Sequence of chain 1.A:
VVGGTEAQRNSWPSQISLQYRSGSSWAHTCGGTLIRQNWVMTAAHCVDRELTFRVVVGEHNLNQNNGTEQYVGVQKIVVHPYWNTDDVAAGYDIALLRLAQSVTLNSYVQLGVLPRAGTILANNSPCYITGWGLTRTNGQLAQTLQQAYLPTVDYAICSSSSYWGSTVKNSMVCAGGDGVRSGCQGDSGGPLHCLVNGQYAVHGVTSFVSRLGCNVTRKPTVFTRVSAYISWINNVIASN

This protein binds this small molecule.
Small molecule (SMILES): C[C@@H](NC=O)NC(=O)[C@H](C)NC(=O)OC(C)(C)C

Binding-site contacts:
Ligand atom C2 contacts residue SO41 of chain 1.D at 3.4 Å.
Ligand atom CB1 contacts residue SER188 of chain 1.A at 4.1 Å.
Ligand atom C1 contacts residue THR29 of chain 1.A at 4.1 Å.
Ligand atom CB2 contacts residue THR29 of chain 1.A at 3.8 Å.
Ligand atom C2 contacts residue GLN185 of chain 1.A at 4.0 Å.
Ligand atom O1 contacts residue GLN185 of chain 1.A at 3.6 Å.
Ligand atom C1 contacts residue SO41 of chain 1.D at 1.1 Å.
Ligand atom O1 contacts residue SER188 of chain 1.A at 2.2 Å (h-bond).
Ligand atom N3 contacts residue GLN185 of chain 1.A at 3.7 Å.
Ligand atom CB1 contacts residue SO41 of chain 1.D at 2.0 Å.
Ligand atom O2 contacts residue GLN185 of chain 1.A at 3.6 Å.
Ligand atom N1 contacts residue GLY186 of chain 1.A at 3.3 Å (h-bond).
Ligand atom C42 contacts residue LEU134 of chain 1.A at 3.4 Å (hydrophobic).
Ligand atom CB2 contacts residue LEU141 of chain 1.A at 3.5 Å (hydrophobic).
Ligand atom O1 contacts residue GLY186 of chain 1.A at 2.4 Å (h-bond).
Ligand atom O1 contacts residue SO41 of chain 1.D at 2.2 Å (h-bond).
Ligand atom O1 contacts residue CYS30 of chain 1.A at 3.7 Å.
Ligand atom C1 contacts residue ASP187 of chain 1.A at 4.1 Å.
Ligand atom O1 contacts residue THR29 of chain 1.A at 3.2 Å (h-bond).
Ligand atom CA1 contacts residue THR29 of chain 1.A at 3.7 Å.
Ligand atom N3 contacts residue GLY186 of chain 1.A at 3.1 Å (h-bond).
Ligand atom CB1 contacts residue CYS30 of chain 1.A at 3.7 Å (hydrophobic).
Ligand atom CA1 contacts residue SO41 of chain 1.D at 1.7 Å.
Ligand atom N3 contacts residue SER188 of chain 1.A at 2.6 Å (h-bond).
Ligand atom O2 contacts residue SO41 of chain 1.D at 3.0 Å (h-bond).
Ligand atom N1 contacts residue GLN185 of chain 1.A at 4.1 Å.
Ligand atom N3 contacts residue SO41 of chain 1.D at 1.1 Å (h-bond).
Ligand atom C42 contacts residue GLY139 of chain 1.A at 3.6 Å.
Ligand atom CB2 contacts residue HIS28 of chain 1.A at 3.7 Å.
Ligand atom N1 contacts residue SO41 of chain 1.D at 3.0 Å (h-bond).
Ligand atom C1 contacts residue GLY186 of chain 1.A at 2.9 Å.
Ligand atom N1 contacts residue THR29 of chain 1.A at 3.1 Å (h-bond).
Ligand atom C1 contacts residue SER188 of chain 1.A at 1.5 Å.
Ligand atom O1 contacts residue ASP187 of chain 1.A at 3.4 Å (salt-bridge).
Ligand atom C2 contacts residue GLY186 of chain 1.A at 3.7 Å.
Ligand atom CA1 contacts residue SER188 of chain 1.A at 3.8 Å.
Ligand atom CA1 contacts residue GLY186 of chain 1.A at 3.6 Å.
Ligand atom C1 contacts residue GLN185 of chain 1.A at 3.8 Å.
Ligand atom CB2 contacts residue GLY186 of chain 1.A at 3.4 Å.
Ligand atom CB1 contacts residue THR29 of chain 1.A at 3.4 Å.